Binding-site contacts:
Ligand atom C6 contacts residue TYR156 of chain 1.B at 3.8 Å (hydrophobic).
Ligand atom O6 contacts residue GLU154 of chain 1.B at 3.0 Å (salt-bridge).
Ligand atom C6 contacts residue GLU154 of chain 1.B at 3.2 Å.
Ligand atom O3 contacts residue ASP66 of chain 1.B at 2.6 Å (salt-bridge).
Ligand atom O6 contacts residue PHE157 of chain 1.B at 3.2 Å.
Ligand atom C3 contacts residue ASP66 of chain 1.B at 3.5 Å.
Ligand atom C1 contacts residue LYS16 of chain 1.B at 3.6 Å.
Ligand atom C3 contacts residue ARG67 of chain 1.B at 3.8 Å.
Ligand atom O4 contacts residue TRP341 of chain 1.B at 3.9 Å.
Ligand atom O2 contacts residue ALA64 of chain 1.B at 3.1 Å.
Ligand atom O1 contacts residue ASP15 of chain 1.B at 3.3 Å (salt-bridge).
Ligand atom C1 contacts residue ASP15 of chain 1.B at 3.6 Å.
Ligand atom C2 contacts residue TRP231 of chain 1.B at 3.6 Å (hydrophobic).
Ligand atom O5 contacts residue TRP231 of chain 1.B at 3.7 Å.
Ligand atom C1 contacts residue TRP231 of chain 1.B at 3.4 Å (hydrophobic).
Ligand atom O3 contacts residue ARG67 of chain 1.B at 2.9 Å (salt-bridge).
Ligand atom O2 contacts residue TRP231 of chain 1.B at 3.8 Å.
Ligand atom O2 contacts residue TRP63 of chain 1.B at 3.1 Å (h-bond).
Ligand atom C1 contacts residue TYR156 of chain 1.B at 3.5 Å (hydrophobic).
Ligand atom C2 contacts residue ASP66 of chain 1.B at 3.4 Å.
Ligand atom C4 contacts residue TRP341 of chain 1.B at 3.8 Å (hydrophobic).
Ligand atom C4 contacts residue TYR156 of chain 1.B at 3.8 Å (hydrophobic).
Ligand atom C6 contacts residue PRO155 of chain 1.B at 3.9 Å (hydrophobic).
Ligand atom C5 contacts residue GLU154 of chain 1.B at 3.7 Å.
Ligand atom O5 contacts residue TYR156 of chain 1.B at 3.2 Å.
Ligand atom C6 contacts residue TRP341 of chain 1.B at 3.9 Å (hydrophobic).
Ligand atom C2 contacts residue TRP63 of chain 1.B at 3.7 Å (hydrophobic).
Ligand atom C3 contacts residue TRP63 of chain 1.B at 3.2 Å (hydrophobic).
Ligand atom O4 contacts residue TRP63 of chain 1.B at 3.7 Å.
Ligand atom O6 contacts residue PRO155 of chain 1.B at 3.3 Å.
Ligand atom O4 contacts residue ARG67 of chain 1.B at 3.3 Å (salt-bridge).
Ligand atom O6 contacts residue TYR156 of chain 1.B at 3.1 Å (h-bond).
Ligand atom O2 contacts residue GLU112 of chain 1.B at 2.7 Å (salt-bridge).
Ligand atom O3 contacts residue TRP63 of chain 1.B at 3.2 Å (h-bond).
Ligand atom O2 contacts residue LYS16 of chain 1.B at 3.4 Å (salt-bridge).
Ligand atom O2 contacts residue ASP66 of chain 1.B at 2.8 Å (salt-bridge).
Ligand atom O1 contacts residue LYS16 of chain 1.B at 2.6 Å (salt-bridge).
Ligand atom O3 contacts residue ALA64 of chain 1.B at 2.9 Å.
Ligand atom C2 contacts residue GLU112 of chain 1.B at 3.9 Å.
Ligand atom O1 contacts residue ASN13 of chain 1.B at 3.9 Å.

Sequence of chain 1.B:
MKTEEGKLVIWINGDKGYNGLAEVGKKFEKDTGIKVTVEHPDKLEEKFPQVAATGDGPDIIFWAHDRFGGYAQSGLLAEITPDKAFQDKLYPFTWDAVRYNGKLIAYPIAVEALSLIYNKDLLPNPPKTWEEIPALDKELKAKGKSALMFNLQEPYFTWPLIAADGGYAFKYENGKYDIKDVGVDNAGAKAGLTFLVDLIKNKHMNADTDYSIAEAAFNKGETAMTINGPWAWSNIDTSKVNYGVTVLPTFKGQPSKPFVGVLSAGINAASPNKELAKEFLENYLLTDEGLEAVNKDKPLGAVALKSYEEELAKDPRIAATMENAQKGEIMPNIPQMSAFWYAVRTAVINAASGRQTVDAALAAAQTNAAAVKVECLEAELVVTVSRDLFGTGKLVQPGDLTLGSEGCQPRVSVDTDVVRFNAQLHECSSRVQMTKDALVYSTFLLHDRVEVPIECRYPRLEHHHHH

This protein binds this small molecule.
Small molecule (SMILES): OC[C@H]1O[C@H](O[C@H]2[C@H](O)[C@@H](O)[C@@H](O)O[C@@H]2CO)[C@H](O)[C@@H](O)[C@@H]1O